Sequence of chain 1.A:
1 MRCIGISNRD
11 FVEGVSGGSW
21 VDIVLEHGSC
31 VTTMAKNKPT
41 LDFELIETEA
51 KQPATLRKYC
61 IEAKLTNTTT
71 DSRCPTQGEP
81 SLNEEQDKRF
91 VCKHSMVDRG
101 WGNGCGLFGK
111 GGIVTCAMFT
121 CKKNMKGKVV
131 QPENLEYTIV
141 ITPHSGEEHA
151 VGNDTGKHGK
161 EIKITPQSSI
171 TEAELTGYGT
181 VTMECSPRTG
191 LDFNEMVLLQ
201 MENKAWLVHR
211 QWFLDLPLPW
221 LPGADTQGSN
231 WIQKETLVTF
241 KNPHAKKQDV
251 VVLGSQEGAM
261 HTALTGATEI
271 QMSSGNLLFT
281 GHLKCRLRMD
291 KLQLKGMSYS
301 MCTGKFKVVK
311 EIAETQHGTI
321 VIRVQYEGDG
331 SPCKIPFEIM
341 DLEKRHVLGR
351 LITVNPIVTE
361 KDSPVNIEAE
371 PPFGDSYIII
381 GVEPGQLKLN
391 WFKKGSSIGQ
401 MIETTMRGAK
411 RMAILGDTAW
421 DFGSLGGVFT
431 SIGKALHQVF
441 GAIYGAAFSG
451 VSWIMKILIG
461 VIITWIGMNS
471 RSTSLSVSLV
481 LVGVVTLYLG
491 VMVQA

The small molecule below binds the protein below.
Small molecule (SMILES): CC(=O)N[C@H]1[C@H](O[C@H]2[C@H](O)[C@@H](NC(C)=O)CO[C@@H]2CO)O[C@H](CO)[C@@H](O)[C@@H]1O

Binding-site contacts:
Ligand atom C5 contacts residue HIS158 of chain 1.A at 4.4 Å.
Ligand atom O3 contacts residue HIS149 of chain 1.A at 4.0 Å.
Ligand atom C1 contacts residue HIS158 of chain 1.A at 4.1 Å.
Ligand atom C5 contacts residue ASN153 of chain 1.A at 3.6 Å.
Ligand atom O6 contacts residue HIS158 of chain 1.A at 4.2 Å.
Ligand atom C6 contacts residue HIS149 of chain 1.A at 4.3 Å.
Ligand atom O5 contacts residue THR155 of chain 1.A at 3.4 Å (h-bond).
Ligand atom O5 contacts residue GLY156 of chain 1.A at 4.2 Å.
Ligand atom O5 contacts residue ASN153 of chain 1.A at 2.2 Å (h-bond).
Ligand atom C5 contacts residue GLY156 of chain 1.A at 4.3 Å.
Ligand atom N2 contacts residue HIS149 of chain 1.A at 4.3 Å.
Ligand atom C5 contacts residue HIS149 of chain 1.A at 3.6 Å.
Ligand atom C6 contacts residue HIS158 of chain 1.A at 4.2 Å.
Ligand atom C1 contacts residue THR155 of chain 1.A at 3.3 Å.
Ligand atom C3 contacts residue HIS149 of chain 1.A at 4.0 Å.
Ligand atom O5 contacts residue HIS158 of chain 1.A at 3.4 Å.
Ligand atom C3 contacts residue ASN153 of chain 1.A at 3.9 Å.
Ligand atom C1 contacts residue ASN153 of chain 1.A at 1.4 Å.
Ligand atom C7 contacts residue HIS149 of chain 1.A at 4.3 Å.
Ligand atom C5 contacts residue THR155 of chain 1.A at 4.0 Å.
Ligand atom O7 contacts residue HIS149 of chain 1.A at 3.3 Å.
Ligand atom C8 contacts residue ASN153 of chain 1.A at 4.4 Å.
Ligand atom O6 contacts residue HIS149 of chain 1.A at 3.2 Å.
Ligand atom C6 contacts residue GLY156 of chain 1.A at 4.0 Å.
Ligand atom C2 contacts residue ASN153 of chain 1.A at 2.6 Å.
Ligand atom O4 contacts residue HIS149 of chain 1.A at 4.3 Å.
Ligand atom C7 contacts residue ASN153 of chain 1.A at 4.1 Å.
Ligand atom C1 contacts residue HIS149 of chain 1.A at 3.5 Å.
Ligand atom O5 contacts residue HIS149 of chain 1.A at 3.6 Å.
Ligand atom C2 contacts residue HIS149 of chain 1.A at 3.5 Å.
Ligand atom N2 contacts residue ASN153 of chain 1.A at 3.1 Å (h-bond).
Ligand atom C4 contacts residue ASN153 of chain 1.A at 4.2 Å.
Ligand atom C4 contacts residue HIS149 of chain 1.A at 3.4 Å.